Binding-site contacts:
Ligand atom C1 contacts residue LYS8 of chain 1.B at 4.0 Å.
Ligand atom O5 contacts residue VAL75 of chain 1.B at 4.4 Å.
Ligand atom C4 contacts residue ASN72 of chain 1.B at 4.2 Å.
Ligand atom O6 contacts residue LYS8 of chain 1.B at 3.3 Å.
Ligand atom C7 contacts residue ASN72 of chain 1.B at 3.1 Å.
Ligand atom C5 contacts residue LYS8 of chain 1.B at 4.1 Å.
Ligand atom O5 contacts residue LYS8 of chain 1.B at 3.1 Å (salt-bridge).
Ligand atom O7 contacts residue ASN72 of chain 1.B at 3.1 Å (h-bond).
Ligand atom C6 contacts residue LYS8 of chain 1.B at 3.9 Å.
Ligand atom C5 contacts residue ASN72 of chain 1.B at 3.6 Å.
Ligand atom C2 contacts residue ASN72 of chain 1.B at 2.5 Å.
Ligand atom N2 contacts residue ASN72 of chain 1.B at 3.0 Å (h-bond).
Ligand atom N2 contacts residue THR74 of chain 1.B at 4.3 Å.
Ligand atom O5 contacts residue ASN72 of chain 1.B at 2.3 Å (h-bond).
Ligand atom C8 contacts residue ASP12 of chain 1.B at 4.2 Å.
Ligand atom C1 contacts residue VAL75 of chain 1.B at 4.4 Å (hydrophobic).
Ligand atom C1 contacts residue ASN72 of chain 1.B at 1.4 Å.
Ligand atom C3 contacts residue ASN72 of chain 1.B at 3.9 Å.
Ligand atom C8 contacts residue ASN72 of chain 1.B at 3.6 Å.

The protein below binds the small molecule below.
Small molecule (SMILES): CC(=O)N[C@H]1[C@H](O[C@H]2[C@H](O)[C@@H](NC(C)=O)CO[C@@H]2CO)O[C@H](CO)[C@@H](O)[C@@H]1O

Sequence of chain 1.B:
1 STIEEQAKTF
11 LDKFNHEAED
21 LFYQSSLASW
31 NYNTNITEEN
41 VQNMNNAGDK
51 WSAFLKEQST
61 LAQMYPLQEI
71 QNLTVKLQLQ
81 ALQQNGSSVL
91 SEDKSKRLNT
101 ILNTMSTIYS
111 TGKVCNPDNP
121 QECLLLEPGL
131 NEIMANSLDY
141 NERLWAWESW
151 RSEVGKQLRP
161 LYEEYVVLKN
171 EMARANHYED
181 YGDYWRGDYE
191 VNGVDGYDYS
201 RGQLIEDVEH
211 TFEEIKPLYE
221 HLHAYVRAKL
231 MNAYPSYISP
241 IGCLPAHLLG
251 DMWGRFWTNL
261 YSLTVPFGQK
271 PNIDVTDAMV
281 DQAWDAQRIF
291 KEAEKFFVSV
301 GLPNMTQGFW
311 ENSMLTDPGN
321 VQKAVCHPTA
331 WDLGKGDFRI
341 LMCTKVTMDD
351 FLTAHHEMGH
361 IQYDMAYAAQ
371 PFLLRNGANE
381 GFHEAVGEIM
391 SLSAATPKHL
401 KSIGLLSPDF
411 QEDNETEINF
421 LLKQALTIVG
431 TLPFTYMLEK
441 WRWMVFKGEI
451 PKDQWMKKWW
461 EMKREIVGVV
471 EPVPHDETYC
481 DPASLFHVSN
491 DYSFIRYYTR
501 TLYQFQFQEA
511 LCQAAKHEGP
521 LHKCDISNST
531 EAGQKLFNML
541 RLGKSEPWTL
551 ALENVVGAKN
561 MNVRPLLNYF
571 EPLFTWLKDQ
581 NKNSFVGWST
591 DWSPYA